This protein binds this small molecule.
Small molecule (SMILES): CO[C@H]1O[C@H](CO)[C@H](O)[C@H](O[C@@H]2O[C@H](CO)[C@H](O)[C@H](O)[C@H]2NC(C)=O)[C@H]1O

Sequence of chain 2.C:
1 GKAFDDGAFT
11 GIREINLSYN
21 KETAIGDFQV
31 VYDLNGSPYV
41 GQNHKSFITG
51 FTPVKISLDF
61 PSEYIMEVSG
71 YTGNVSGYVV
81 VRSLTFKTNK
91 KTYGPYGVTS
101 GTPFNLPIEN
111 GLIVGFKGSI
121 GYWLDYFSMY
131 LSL

Binding-site contacts:
Ligand atom O6 contacts residue TRP123 of chain 2.C at 3.0 Å (h-bond).
Ligand atom O6 contacts residue TYR78 of chain 2.C at 3.5 Å.
Ligand atom O6 contacts residue GLY121 of chain 2.C at 3.8 Å.
Ligand atom C6 contacts residue ASP125 of chain 2.C at 3.3 Å.
Ligand atom C6 contacts residue TRP123 of chain 2.C at 3.6 Å (hydrophobic).
Ligand atom C2 contacts residue GLY1 of chain 2.C at 4.1 Å.
Ligand atom C7 contacts residue TYR78 of chain 2.C at 3.4 Å (hydrophobic).
Ligand atom N2 contacts residue GLY1 of chain 2.C at 4.2 Å.
Ligand atom O1 contacts residue TYR78 of chain 2.C at 3.3 Å.
Ligand atom O5 contacts residue TYR78 of chain 2.C at 4.1 Å.
Ligand atom C1 contacts residue TYR122 of chain 2.C at 3.6 Å (hydrophobic).
Ligand atom O5 contacts residue GLY121 of chain 2.C at 3.9 Å.
Ligand atom O4 contacts residue ASP125 of chain 2.C at 2.7 Å (salt-bridge).
Ligand atom C3 contacts residue TYR78 of chain 2.C at 3.7 Å (hydrophobic).
Ligand atom O7 contacts residue PHE47 of chain 2.C at 4.3 Å.
Ligand atom C6 contacts residue TYR122 of chain 2.C at 4.0 Å (hydrophobic).
Ligand atom C5 contacts residue ASP125 of chain 2.C at 3.8 Å.
Ligand atom C4 contacts residue TYR78 of chain 2.C at 3.7 Å (hydrophobic).
Ligand atom C5 contacts residue TYR122 of chain 2.C at 4.1 Å (hydrophobic).
Ligand atom C7 contacts residue TYR122 of chain 2.C at 3.4 Å (hydrophobic).
Ligand atom C6 contacts residue VAL80 of chain 2.C at 3.9 Å (hydrophobic).
Ligand atom O3 contacts residue GLY1 of chain 2.C at 2.9 Å (h-bond).
Ligand atom C7 contacts residue GLY1 of chain 2.C at 3.8 Å.
Ligand atom O1 contacts residue TYR122 of chain 2.C at 4.0 Å.
Ligand atom C3 contacts residue GLY1 of chain 2.C at 3.9 Å.
Ligand atom O4 contacts residue GLY121 of chain 2.C at 3.6 Å.
Ligand atom O5 contacts residue GLY1 of chain 2.C at 4.0 Å.
Ligand atom C1 contacts residue GLY1 of chain 2.C at 3.7 Å.
Ligand atom O5 contacts residue TYR122 of chain 2.C at 3.1 Å (h-bond).
Ligand atom O4 contacts residue GLY1 of chain 2.C at 2.9 Å (h-bond).
Ligand atom O6 contacts residue VAL80 of chain 2.C at 3.9 Å.
Ligand atom C5 contacts residue TYR78 of chain 2.C at 3.6 Å (hydrophobic).
Ligand atom C4 contacts residue ASP125 of chain 2.C at 3.4 Å.
Ligand atom O7 contacts residue GLY1 of chain 2.C at 2.7 Å (h-bond).
Ligand atom C4 contacts residue GLY1 of chain 2.C at 3.9 Å.
Ligand atom C2 contacts residue GLY1 of chain 2.C at 3.8 Å.
Ligand atom C6 contacts residue TYR78 of chain 2.C at 3.8 Å (hydrophobic).
Ligand atom O6 contacts residue TYR122 of chain 2.C at 3.1 Å (h-bond).
Ligand atom O6 contacts residue ASP125 of chain 2.C at 2.7 Å (salt-bridge).
Ligand atom C2 contacts residue PHE47 of chain 2.C at 4.3 Å (hydrophobic).